Binding-site contacts:
Ligand atom N02 contacts residue GLN423 of chain 2.B at 3.7 Å.
Ligand atom C14 contacts residue LYS409 of chain 2.B at 3.8 Å.
Ligand atom C14 contacts residue THR425 of chain 2.B at 4.0 Å.
Ligand atom C10 contacts residue THR424 of chain 2.B at 3.0 Å.
Ligand atom C11 contacts residue VAL417 of chain 2.B at 4.2 Å (hydrophobic).
Ligand atom C03 contacts residue THR419 of chain 2.B at 4.3 Å.
Ligand atom N02 contacts residue THR424 of chain 2.B at 3.8 Å.
Ligand atom C05 contacts residue GLN423 of chain 2.B at 3.0 Å.
Ligand atom N09 contacts residue THR419 of chain 2.B at 3.6 Å.
Ligand atom C04 contacts residue GLN423 of chain 2.B at 2.9 Å.
Ligand atom C10 contacts residue THR425 of chain 2.B at 3.8 Å.
Ligand atom C13 contacts residue VAL417 of chain 2.B at 3.4 Å (hydrophobic).
Ligand atom C11 contacts residue THR424 of chain 2.B at 4.2 Å.
Ligand atom C01 contacts residue SER427 of chain 2.B at 3.9 Å.
Ligand atom C07 contacts residue THR424 of chain 2.B at 3.7 Å.
Ligand atom C11 contacts residue THR425 of chain 2.B at 3.6 Å.
Ligand atom N09 contacts residue THR425 of chain 2.B at 3.7 Å.
Ligand atom C07 contacts residue GLN423 of chain 2.B at 4.3 Å.
Ligand atom C10 contacts residue THR419 of chain 2.B at 3.2 Å.
Ligand atom C12 contacts residue THR419 of chain 2.B at 4.4 Å.
Ligand atom O08 contacts residue THR419 of chain 2.B at 3.4 Å.
Ligand atom C12 contacts residue CYS418 of chain 2.B at 4.2 Å (hydrophobic).
Ligand atom C01 contacts residue VAL426 of chain 2.B at 3.9 Å (hydrophobic).
Ligand atom C10 contacts residue GLN423 of chain 2.B at 3.1 Å.
Ligand atom N09 contacts residue GLN423 of chain 2.B at 3.9 Å.
Ligand atom C01 contacts residue THR424 of chain 2.B at 3.1 Å.
Ligand atom N06 contacts residue SER427 of chain 2.B at 4.0 Å.
Ligand atom C03 contacts residue GLN423 of chain 2.B at 3.4 Å.
Ligand atom C03 contacts residue THR424 of chain 2.B at 4.0 Å.
Ligand atom C12 contacts residue THR425 of chain 2.B at 3.7 Å.
Ligand atom C11 contacts residue THR419 of chain 2.B at 4.1 Å.
Ligand atom C11 contacts residue GLN423 of chain 2.B at 4.3 Å.
Ligand atom N06 contacts residue GLN423 of chain 2.B at 3.5 Å (h-bond).
Ligand atom C12 contacts residue VAL417 of chain 2.B at 3.3 Å (hydrophobic).
Ligand atom N09 contacts residue THR424 of chain 2.B at 2.6 Å (h-bond).
Ligand atom C13 contacts residue LYS409 of chain 2.B at 3.6 Å.
Ligand atom C01 contacts residue THR425 of chain 2.B at 3.3 Å.
Ligand atom S15 contacts residue THR425 of chain 2.B at 3.9 Å.
Ligand atom C07 contacts residue THR419 of chain 2.B at 3.5 Å.
Ligand atom C13 contacts residue THR425 of chain 2.B at 3.9 Å.

Sequence of chain 2.B:
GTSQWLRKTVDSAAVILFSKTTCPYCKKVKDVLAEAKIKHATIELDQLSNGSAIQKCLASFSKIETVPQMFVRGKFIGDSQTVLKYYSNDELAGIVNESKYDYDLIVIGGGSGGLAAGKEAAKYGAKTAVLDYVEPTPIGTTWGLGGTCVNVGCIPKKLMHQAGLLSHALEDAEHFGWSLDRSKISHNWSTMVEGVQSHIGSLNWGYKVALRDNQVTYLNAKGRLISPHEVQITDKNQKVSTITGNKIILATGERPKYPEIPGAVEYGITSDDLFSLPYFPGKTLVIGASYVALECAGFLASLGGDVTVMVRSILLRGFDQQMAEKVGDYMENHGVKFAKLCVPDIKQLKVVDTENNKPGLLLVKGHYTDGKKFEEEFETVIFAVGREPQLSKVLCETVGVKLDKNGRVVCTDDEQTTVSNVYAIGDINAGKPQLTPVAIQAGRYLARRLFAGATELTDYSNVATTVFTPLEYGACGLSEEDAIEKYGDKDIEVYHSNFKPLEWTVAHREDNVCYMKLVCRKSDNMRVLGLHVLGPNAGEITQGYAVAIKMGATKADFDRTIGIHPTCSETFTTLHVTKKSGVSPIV

This small molecule binds to this protein.
Small molecule (SMILES): Cn1nccc1C(=O)NCc1cccs1